Binding-site contacts:
Ligand atom OAH contacts residue MN1 of chain 1.F at 2.3 Å.
Ligand atom CAJ contacts residue TYR24 of chain 1.A at 3.9 Å (hydrophobic).
Ligand atom OAH contacts residue HIS41 of chain 1.A at 3.2 Å.
Ligand atom OAG contacts residue LYS115 of chain 1.A at 3.4 Å (salt-bridge).
Ligand atom FAI contacts residue LYS85 of chain 1.A at 3.9 Å.
Ligand atom OAH contacts residue GLU100 of chain 1.A at 3.4 Å (salt-bridge).
Ligand atom CAY contacts residue TYR24 of chain 1.A at 3.7 Å (hydrophobic).
Ligand atom CAU contacts residue MN1 of chain 1.G at 3.1 Å.
Ligand atom CAA contacts residue LYS115 of chain 1.A at 3.5 Å.
Ligand atom OAG contacts residue GLU100 of chain 1.A at 3.6 Å (salt-bridge).
Ligand atom CAK contacts residue LEU87 of chain 1.A at 3.2 Å (hydrophobic).
Ligand atom CAA contacts residue TYR111 of chain 1.A at 3.9 Å (hydrophobic).
Ligand atom OAG contacts residue ILE101 of chain 1.A at 3.4 Å (h-bond).
Ligand atom CAZ contacts residue MN1 of chain 1.F at 3.1 Å.
Ligand atom OAG contacts residue MN1 of chain 1.F at 2.4 Å.
Ligand atom CBD contacts residue LYS115 of chain 1.A at 3.9 Å.
Ligand atom CBD contacts residue MN1 of chain 1.F at 3.1 Å.
Ligand atom OAF contacts residue LYS118 of chain 1.A at 3.4 Å (salt-bridge).
Ligand atom CAB contacts residue LYS115 of chain 1.A at 3.8 Å.
Ligand atom FAI contacts residue PHE86 of chain 1.A at 3.4 Å.
Ligand atom OAH contacts residue MN1 of chain 1.G at 2.3 Å.
Ligand atom CAW contacts residue TYR111 of chain 1.A at 3.8 Å (hydrophobic).
Ligand atom CAL contacts residue TYR24 of chain 1.A at 3.0 Å (hydrophobic).
Ligand atom NAO contacts residue TYR111 of chain 1.A at 3.3 Å.
Ligand atom CBD contacts residue HIS41 of chain 1.A at 3.9 Å.
Ligand atom OAH contacts residue ASP89 of chain 1.A at 3.2 Å (salt-bridge).
Ligand atom OAE contacts residue MN1 of chain 1.G at 2.0 Å.
Ligand atom FAI contacts residue LEU87 of chain 1.A at 3.4 Å.
Ligand atom CAK contacts residue PHE86 of chain 1.A at 3.5 Å (hydrophobic).
Ligand atom CAX contacts residue LEU87 of chain 1.A at 3.5 Å (hydrophobic).
Ligand atom CAA contacts residue GLU114 of chain 1.A at 3.5 Å.
Ligand atom CAZ contacts residue MN1 of chain 1.G at 3.4 Å.
Ligand atom NAP contacts residue TYR111 of chain 1.A at 3.9 Å.
Ligand atom CBB contacts residue MN1 of chain 1.G at 3.7 Å.
Ligand atom CAB contacts residue TYR111 of chain 1.A at 3.2 Å (hydrophobic).
Ligand atom OAT contacts residue LYS115 of chain 1.A at 3.9 Å.
Ligand atom CAN contacts residue TYR24 of chain 1.A at 3.6 Å (hydrophobic).
Ligand atom OAH contacts residue GLU61 of chain 1.A at 3.9 Å.
Ligand atom OAE contacts residue GLU61 of chain 1.A at 3.4 Å (salt-bridge).
Ligand atom OAG contacts residue HIS41 of chain 1.A at 3.1 Å (h-bond).

A small-molecule ligand and the protein it binds are described below.
Small molecule (SMILES): Cc1nnc(C(=O)NC(C)(C)c2nc(C(=O)NCc3ccc(F)cc3)c(O)c(=O)n2C)o1

Sequence of chain 1.A:
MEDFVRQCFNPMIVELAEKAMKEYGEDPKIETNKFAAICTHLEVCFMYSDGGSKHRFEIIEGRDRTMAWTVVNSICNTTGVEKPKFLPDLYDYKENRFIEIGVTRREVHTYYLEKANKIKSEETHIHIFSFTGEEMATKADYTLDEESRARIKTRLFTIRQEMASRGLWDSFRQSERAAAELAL